A small-molecule ligand and the protein it binds are described below.
Small molecule (SMILES): COCCN(C[C@@H]1CCCN(C2Cc3ccccc3C2)C1)C(=O)c1ccc2ccccc2c1

Sequence of chain 1.A:
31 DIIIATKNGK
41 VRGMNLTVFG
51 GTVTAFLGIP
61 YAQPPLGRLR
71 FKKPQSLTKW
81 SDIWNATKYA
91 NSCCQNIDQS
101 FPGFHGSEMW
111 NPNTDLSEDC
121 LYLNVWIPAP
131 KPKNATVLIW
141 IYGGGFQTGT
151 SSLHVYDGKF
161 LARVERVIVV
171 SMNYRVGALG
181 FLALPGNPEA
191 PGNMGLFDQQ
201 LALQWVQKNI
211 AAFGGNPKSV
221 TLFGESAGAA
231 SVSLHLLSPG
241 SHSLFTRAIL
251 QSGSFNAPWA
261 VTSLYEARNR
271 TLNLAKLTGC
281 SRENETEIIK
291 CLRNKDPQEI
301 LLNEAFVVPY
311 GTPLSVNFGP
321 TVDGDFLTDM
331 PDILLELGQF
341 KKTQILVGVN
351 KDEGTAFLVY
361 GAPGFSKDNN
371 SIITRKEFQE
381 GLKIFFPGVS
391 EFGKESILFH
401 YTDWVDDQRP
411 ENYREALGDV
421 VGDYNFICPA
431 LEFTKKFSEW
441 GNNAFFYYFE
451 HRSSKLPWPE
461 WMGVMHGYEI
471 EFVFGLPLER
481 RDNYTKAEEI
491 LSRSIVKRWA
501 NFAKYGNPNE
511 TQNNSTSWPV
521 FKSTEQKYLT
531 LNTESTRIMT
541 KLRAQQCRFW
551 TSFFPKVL

Binding-site contacts:
Ligand atom C4 contacts residue ASP98 of chain 1.A at 3.6 Å.
Ligand atom C13 contacts residue GLY145 of chain 1.A at 4.0 Å.
Ligand atom C8 contacts residue GLY145 of chain 1.A at 3.9 Å.
Ligand atom C28 contacts residue TRP110 of chain 1.A at 3.6 Å (hydrophobic).
Ligand atom C3 contacts residue ILE97 of chain 1.A at 3.6 Å (hydrophobic).
Ligand atom C1 contacts residue TRP259 of chain 1.A at 4.1 Å (hydrophobic).
Ligand atom C21 contacts residue PHE357 of chain 1.A at 3.5 Å (hydrophobic).
Ligand atom C10 contacts residue ASP98 of chain 1.A at 3.6 Å.
Ligand atom C16 contacts residue ASP98 of chain 1.A at 3.6 Å.
Ligand atom C11 contacts residue SER226 of chain 1.A at 4.0 Å.
Ligand atom C13 contacts residue PHE357 of chain 1.A at 4.0 Å (hydrophobic).
Ligand atom C1 contacts residue LEU314 of chain 1.A at 4.1 Å (hydrophobic).
Ligand atom C20 contacts residue TYR360 of chain 1.A at 3.3 Å (hydrophobic).
Ligand atom C2 contacts residue PHE426 of chain 1.A at 3.9 Å (hydrophobic).
Ligand atom C6 contacts residue HIS466 of chain 1.A at 4.0 Å.
Ligand atom C11 contacts residue HIS466 of chain 1.A at 4.0 Å.
Ligand atom C2 contacts residue TRP259 of chain 1.A at 3.8 Å (hydrophobic).
Ligand atom C4 contacts residue ILE97 of chain 1.A at 3.5 Å (hydrophobic).
Ligand atom C6 contacts residue SER226 of chain 1.A at 3.4 Å.
Ligand atom C6 contacts residue PHE426 of chain 1.A at 3.9 Å (hydrophobic).
Ligand atom O2 contacts residue TRP110 of chain 1.A at 3.9 Å.
Ligand atom C33 contacts residue GLU225 of chain 1.A at 3.5 Å.
Ligand atom C4 contacts residue ASN96 of chain 1.A at 3.7 Å.
Ligand atom C33 contacts residue TRP110 of chain 1.A at 3.8 Å (hydrophobic).
Ligand atom C19 contacts residue ASP98 of chain 1.A at 3.9 Å.
Ligand atom C33 contacts residue GLY467 of chain 1.A at 3.7 Å.
Ligand atom C18 contacts residue TYR360 of chain 1.A at 3.9 Å (hydrophobic).
Ligand atom C6 contacts residue PHE357 of chain 1.A at 3.9 Å (hydrophobic).
Ligand atom C27 contacts residue TRP110 of chain 1.A at 4.0 Å (hydrophobic).
Ligand atom C5 contacts residue GLY145 of chain 1.A at 3.6 Å.
Ligand atom C22 contacts residue TYR360 of chain 1.A at 3.9 Å (hydrophobic).
Ligand atom C3 contacts residue ASP98 of chain 1.A at 4.1 Å.
Ligand atom C12 contacts residue GLY145 of chain 1.A at 3.5 Å.
Ligand atom O1 contacts residue GLY144 of chain 1.A at 3.4 Å.
Ligand atom C18 contacts residue ASP98 of chain 1.A at 4.1 Å.
Ligand atom C15 contacts residue ASP98 of chain 1.A at 4.0 Å.
Ligand atom C7 contacts residue GLY145 of chain 1.A at 3.6 Å.
Ligand atom C10 contacts residue THR148 of chain 1.A at 3.8 Å.
Ligand atom C20 contacts residue ALA356 of chain 1.A at 4.0 Å (hydrophobic).
Ligand atom C8 contacts residue GLY144 of chain 1.A at 3.9 Å.